Sequence of chain 2.A:
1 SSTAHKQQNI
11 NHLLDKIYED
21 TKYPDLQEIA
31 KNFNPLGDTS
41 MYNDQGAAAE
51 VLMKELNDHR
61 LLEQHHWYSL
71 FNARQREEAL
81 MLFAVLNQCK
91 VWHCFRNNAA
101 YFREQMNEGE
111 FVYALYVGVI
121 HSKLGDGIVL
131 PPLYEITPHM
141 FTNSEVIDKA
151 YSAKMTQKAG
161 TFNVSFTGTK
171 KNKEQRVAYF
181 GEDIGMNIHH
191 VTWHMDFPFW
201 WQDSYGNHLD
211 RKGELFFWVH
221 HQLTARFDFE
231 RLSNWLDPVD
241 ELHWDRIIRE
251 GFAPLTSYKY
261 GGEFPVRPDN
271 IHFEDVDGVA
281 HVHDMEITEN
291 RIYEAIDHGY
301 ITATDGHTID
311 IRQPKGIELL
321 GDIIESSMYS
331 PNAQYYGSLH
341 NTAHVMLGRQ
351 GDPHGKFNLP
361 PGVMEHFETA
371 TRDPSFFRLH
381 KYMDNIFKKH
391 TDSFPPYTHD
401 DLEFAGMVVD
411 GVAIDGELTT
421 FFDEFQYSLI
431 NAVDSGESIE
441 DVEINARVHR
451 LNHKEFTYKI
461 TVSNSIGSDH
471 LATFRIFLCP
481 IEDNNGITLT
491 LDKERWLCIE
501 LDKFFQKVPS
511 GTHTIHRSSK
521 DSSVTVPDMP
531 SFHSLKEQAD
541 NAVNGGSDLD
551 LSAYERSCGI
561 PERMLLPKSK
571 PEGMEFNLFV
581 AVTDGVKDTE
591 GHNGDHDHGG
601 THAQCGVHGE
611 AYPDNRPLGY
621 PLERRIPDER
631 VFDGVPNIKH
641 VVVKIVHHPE

Binding-site contacts:
Ligand atom C6 contacts residue ARG447 of chain 2.A at 4.0 Å.
Ligand atom O6 contacts residue GLU424 of chain 2.A at 2.5 Å (salt-bridge).
Ligand atom C2 contacts residue ARG447 of chain 2.A at 4.3 Å.
Ligand atom C1 contacts residue ARG447 of chain 2.A at 3.3 Å.
Ligand atom O6 contacts residue ASN163 of chain 2.A at 4.5 Å.
Ligand atom O5 contacts residue ASN163 of chain 2.A at 2.4 Å (h-bond).
Ligand atom C3 contacts residue ASN163 of chain 2.A at 3.8 Å.
Ligand atom O7 contacts residue ASN163 of chain 2.A at 3.7 Å.
Ligand atom N2 contacts residue ASN163 of chain 2.A at 2.9 Å (h-bond).
Ligand atom C6 contacts residue GLU424 of chain 2.A at 3.1 Å.
Ligand atom O6 contacts residue ARG447 of chain 2.A at 3.9 Å.
Ligand atom C1 contacts residue ASN163 of chain 2.A at 1.4 Å.
Ligand atom C5 contacts residue ASN163 of chain 2.A at 3.6 Å.
Ligand atom O5 contacts residue ARG447 of chain 2.A at 3.6 Å.
Ligand atom C5 contacts residue ARG447 of chain 2.A at 3.6 Å.
Ligand atom C2 contacts residue ASN163 of chain 2.A at 2.5 Å.
Ligand atom O6 contacts residue HIS449 of chain 2.A at 3.8 Å.
Ligand atom C4 contacts residue ASN163 of chain 2.A at 4.2 Å.
Ligand atom C7 contacts residue ASN163 of chain 2.A at 3.5 Å.

This protein binds this small molecule.
Small molecule (SMILES): CC(=O)N[C@@H]1[C@@H](O)[C@H](O)[C@@H](CO)O[C@H]1O